Sequence of chain 1.L:
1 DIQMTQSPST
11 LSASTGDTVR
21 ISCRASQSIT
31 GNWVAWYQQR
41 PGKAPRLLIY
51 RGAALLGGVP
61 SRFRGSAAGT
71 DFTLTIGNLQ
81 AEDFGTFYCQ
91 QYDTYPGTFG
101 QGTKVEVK

Sequence of chain 1.J:
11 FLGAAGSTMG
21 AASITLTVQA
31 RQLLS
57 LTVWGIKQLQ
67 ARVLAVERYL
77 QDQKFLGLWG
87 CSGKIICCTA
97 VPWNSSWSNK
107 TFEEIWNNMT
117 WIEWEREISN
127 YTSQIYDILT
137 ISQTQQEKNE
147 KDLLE

Binding-site contacts:
Ligand atom C8 contacts residue GLN27 of chain 1.L at 3.7 Å.
Ligand atom O5 contacts residue SER101 of chain 1.J at 4.1 Å.
Ligand atom O5 contacts residue ASN105 of chain 1.J at 2.4 Å (h-bond).
Ligand atom C5 contacts residue ASN105 of chain 1.J at 3.7 Å.
Ligand atom N2 contacts residue ASN105 of chain 1.J at 2.9 Å (h-bond).
Ligand atom C2 contacts residue ASN105 of chain 1.J at 2.5 Å.
Ligand atom C1 contacts residue SER28 of chain 1.L at 4.1 Å.
Ligand atom C3 contacts residue ASN105 of chain 1.J at 3.8 Å.
Ligand atom C4 contacts residue ASN105 of chain 1.J at 4.2 Å.
Ligand atom C1 contacts residue ASN105 of chain 1.J at 1.4 Å.
Ligand atom C7 contacts residue ASN105 of chain 1.J at 4.1 Å.

A small-molecule ligand and the protein it binds are described below.
Small molecule (SMILES): CC(=O)N[C@@H]1[C@@H](O)[C@H](O)[C@@H](CO)O[C@H]1O